Binding-site contacts:
Ligand atom C4 contacts residue ALA162 of chain 1.A at 3.6 Å (hydrophobic).
Ligand atom N5 contacts residue SER158 of chain 1.A at 3.1 Å (h-bond).
Ligand atom N5 contacts residue ASN122 of chain 1.A at 2.8 Å (h-bond).
Ligand atom BR contacts residue LEU49 of chain 1.A at 3.5 Å.
Ligand atom C4 contacts residue TYR75 of chain 1.A at 4.2 Å (hydrophobic).
Ligand atom C5 contacts residue THR161 of chain 1.A at 3.1 Å.
Ligand atom N contacts residue ILE187 of chain 4.A at 3.4 Å.
Ligand atom C2 contacts residue ASN122 of chain 1.A at 3.6 Å.
Ligand atom C6 contacts residue ALA162 of chain 1.A at 4.0 Å (hydrophobic).
Ligand atom C4 contacts residue ASN122 of chain 1.A at 3.8 Å.
Ligand atom N3 contacts residue ASP45 of chain 1.A at 3.8 Å.
Ligand atom C3 contacts residue ASP45 of chain 1.A at 3.8 Å.
Ligand atom C3 contacts residue ASN122 of chain 1.A at 3.6 Å.
Ligand atom C5 contacts residue ALA162 of chain 1.A at 3.9 Å (hydrophobic).
Ligand atom N6 contacts residue THR161 of chain 1.A at 2.6 Å (h-bond).
Ligand atom C6 contacts residue ASP45 of chain 1.A at 3.7 Å.
Ligand atom N4 contacts residue ASN122 of chain 1.A at 2.7 Å (h-bond).
Ligand atom C3 contacts residue ALA162 of chain 1.A at 3.7 Å (hydrophobic).
Ligand atom C4 contacts residue THR161 of chain 1.A at 3.7 Å.
Ligand atom C2 contacts residue ASP45 of chain 1.A at 3.5 Å.
Ligand atom C4 contacts residue SER158 of chain 1.A at 4.1 Å.
Ligand atom N5 contacts residue GLY159 of chain 1.A at 4.0 Å.
Ligand atom BR contacts residue GLY46 of chain 1.A at 3.8 Å.
Ligand atom N7 contacts residue PHE74 of chain 1.A at 3.9 Å.
Ligand atom N5 contacts residue ALA162 of chain 1.A at 4.0 Å.
Ligand atom N7 contacts residue THR161 of chain 1.A at 3.8 Å.
Ligand atom N6 contacts residue SER158 of chain 1.A at 4.1 Å.
Ligand atom N7 contacts residue ASP45 of chain 1.A at 4.1 Å.
Ligand atom C5 contacts residue PHE74 of chain 1.A at 3.2 Å (hydrophobic).
Ligand atom N6 contacts residue ALA162 of chain 1.A at 3.7 Å.
Ligand atom N5 contacts residue THR161 of chain 1.A at 3.8 Å.
Ligand atom N5 contacts residue TYR75 of chain 1.A at 3.3 Å (h-bond).
Ligand atom N4 contacts residue TYR75 of chain 1.A at 4.1 Å.
Ligand atom BR contacts residue ASN122 of chain 1.A at 4.1 Å.
Ligand atom BR contacts residue ASP45 of chain 1.A at 3.7 Å.
Ligand atom N1 contacts residue ILE187 of chain 4.A at 3.3 Å.
Ligand atom N6 contacts residue PHE74 of chain 1.A at 3.6 Å.
Ligand atom N4 contacts residue ASP45 of chain 1.A at 3.9 Å.
Ligand atom C1 contacts residue ASP45 of chain 1.A at 3.9 Å.
Ligand atom N2 contacts residue ILE187 of chain 4.A at 3.9 Å.

The small molecule below binds the protein below.
Small molecule (SMILES): [N-]=[N+]=NCCn1c(Br)nc2c(N)ncnc21

Sequence of chain 1.A:
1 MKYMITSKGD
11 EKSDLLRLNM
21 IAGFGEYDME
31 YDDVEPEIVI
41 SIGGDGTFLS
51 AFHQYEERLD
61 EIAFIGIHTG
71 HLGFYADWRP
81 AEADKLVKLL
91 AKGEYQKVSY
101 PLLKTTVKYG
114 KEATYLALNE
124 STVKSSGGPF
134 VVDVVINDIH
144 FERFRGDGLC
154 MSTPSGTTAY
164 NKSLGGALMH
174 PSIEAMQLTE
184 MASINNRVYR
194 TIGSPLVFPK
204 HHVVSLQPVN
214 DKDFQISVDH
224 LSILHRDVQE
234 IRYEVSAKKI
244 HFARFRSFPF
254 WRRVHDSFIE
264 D

Sequence of chain 4.A:
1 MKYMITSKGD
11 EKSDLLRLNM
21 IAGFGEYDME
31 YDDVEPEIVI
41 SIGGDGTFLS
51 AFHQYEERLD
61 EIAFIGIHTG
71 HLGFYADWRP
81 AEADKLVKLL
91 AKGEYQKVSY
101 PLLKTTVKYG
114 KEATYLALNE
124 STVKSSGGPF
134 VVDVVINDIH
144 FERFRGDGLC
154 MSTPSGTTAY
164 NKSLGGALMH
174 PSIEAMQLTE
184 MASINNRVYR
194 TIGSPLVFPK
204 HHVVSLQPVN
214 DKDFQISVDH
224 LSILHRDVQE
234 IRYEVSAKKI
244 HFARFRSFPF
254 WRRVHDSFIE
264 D